Binding-site contacts:
Ligand atom C2 contacts residue ASN81 of chain 1.A at 2.5 Å.
Ligand atom O7 contacts residue ASN81 of chain 1.A at 3.7 Å.
Ligand atom C4 contacts residue ASN81 of chain 1.A at 4.2 Å.
Ligand atom O5 contacts residue ASN81 of chain 1.A at 2.4 Å (h-bond).
Ligand atom N2 contacts residue ASN81 of chain 1.A at 2.9 Å (h-bond).
Ligand atom C8 contacts residue ASN78 of chain 1.A at 4.0 Å.
Ligand atom O7 contacts residue ASN77 of chain 1.A at 4.4 Å.
Ligand atom C7 contacts residue ASN81 of chain 1.A at 3.5 Å.
Ligand atom C8 contacts residue ASN77 of chain 1.A at 3.5 Å.
Ligand atom C5 contacts residue ASN81 of chain 1.A at 3.7 Å.
Ligand atom C1 contacts residue ASN81 of chain 1.A at 1.4 Å.
Ligand atom C7 contacts residue ASN77 of chain 1.A at 4.2 Å.
Ligand atom C3 contacts residue ASN81 of chain 1.A at 3.8 Å.

The small molecule below binds the protein below.
Small molecule (SMILES): CC(=O)N[C@H]1[C@H](O[C@H]2[C@H](O)[C@@H](NC(C)=O)CO[C@@H]2CO)O[C@H](CO)[C@@H](O)[C@@H]1O

Sequence of chain 1.A:
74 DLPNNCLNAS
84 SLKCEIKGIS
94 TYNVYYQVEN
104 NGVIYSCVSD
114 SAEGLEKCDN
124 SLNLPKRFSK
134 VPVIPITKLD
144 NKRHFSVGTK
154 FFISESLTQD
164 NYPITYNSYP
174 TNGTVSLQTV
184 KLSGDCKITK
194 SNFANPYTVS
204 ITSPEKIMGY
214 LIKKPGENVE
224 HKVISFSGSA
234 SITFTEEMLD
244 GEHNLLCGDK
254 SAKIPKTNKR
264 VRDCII